Sequence of chain 1.D:
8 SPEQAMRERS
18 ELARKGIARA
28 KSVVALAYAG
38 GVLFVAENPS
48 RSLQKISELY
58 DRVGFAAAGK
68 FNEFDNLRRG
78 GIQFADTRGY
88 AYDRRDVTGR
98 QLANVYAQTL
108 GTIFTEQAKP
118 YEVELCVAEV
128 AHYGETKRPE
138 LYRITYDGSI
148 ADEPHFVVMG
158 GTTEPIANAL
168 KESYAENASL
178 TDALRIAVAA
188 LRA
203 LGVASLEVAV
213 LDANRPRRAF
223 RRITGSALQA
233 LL

A protein and the small-molecule ligand that binds it are described below.
Small molecule (SMILES): CC(C)C[C@H](NC(=O)[C@H](Cc1ccc(O)cc1)NC(=O)[C@H](CCC(N)=O)NC(=O)CNC(=O)[C@@H](N)CC(C)C)C(=O)O

Sequence of chain 1.C:
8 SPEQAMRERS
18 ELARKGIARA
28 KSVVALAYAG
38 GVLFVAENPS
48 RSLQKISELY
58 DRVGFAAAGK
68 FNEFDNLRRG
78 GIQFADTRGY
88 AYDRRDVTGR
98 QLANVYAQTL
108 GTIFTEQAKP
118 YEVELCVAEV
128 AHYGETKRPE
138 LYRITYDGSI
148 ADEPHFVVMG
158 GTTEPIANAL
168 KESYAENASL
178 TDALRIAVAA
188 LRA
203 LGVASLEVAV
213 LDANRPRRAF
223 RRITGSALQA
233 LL

Binding-site contacts:
Ligand atom N contacts residue GLY66 of chain 1.C at 2.8 Å (h-bond).
Ligand atom CB contacts residue SER146 of chain 1.D at 3.7 Å.
Ligand atom CD2 contacts residue LYS67 of chain 1.C at 3.5 Å.
Ligand atom CD1 contacts residue ASP144 of chain 1.D at 3.5 Å.
Ligand atom C contacts residue LYS52 of chain 1.C at 3.5 Å.
Ligand atom C contacts residue GLY66 of chain 1.C at 3.5 Å.
Ligand atom CD2 contacts residue ASP144 of chain 1.D at 2.2 Å.
Ligand atom CD1 contacts residue LEU50 of chain 1.C at 3.5 Å (hydrophobic).
Ligand atom O contacts residue PHE68 of chain 1.C at 3.1 Å (h-bond).
Ligand atom OH contacts residue GLU119 of chain 1.C at 3.1 Å (salt-bridge).
Ligand atom OXT contacts residue LYS52 of chain 1.C at 3.4 Å.
Ligand atom CD1 contacts residue THR112 of chain 1.D at 3.2 Å.
Ligand atom CB contacts residue PHE71 of chain 1.C at 3.7 Å (hydrophobic).
Ligand atom CD1 contacts residue PHE111 of chain 1.D at 3.2 Å (hydrophobic).
Ligand atom CD2 contacts residue ASN45 of chain 1.C at 3.4 Å.
Ligand atom OE1 contacts residue SER146 of chain 1.D at 3.4 Å.
Ligand atom CZ contacts residue ARG26 of chain 1.C at 3.7 Å.
Ligand atom CD2 contacts residue PHE111 of chain 1.D at 2.6 Å (hydrophobic).
Ligand atom CD1 contacts residue PHE68 of chain 1.C at 3.7 Å (hydrophobic).
Ligand atom O contacts residue LYS67 of chain 1.C at 3.5 Å.
Ligand atom CD2 contacts residue GLY23 of chain 1.C at 3.4 Å.
Ligand atom O contacts residue SER146 of chain 1.D at 2.6 Å (h-bond).
Ligand atom CD1 contacts residue LYS67 of chain 1.C at 3.5 Å.
Ligand atom O contacts residue LYS52 of chain 1.C at 3.0 Å (salt-bridge).
Ligand atom CB contacts residue ASP144 of chain 1.D at 3.7 Å.
Ligand atom OXT contacts residue ALA27 of chain 1.C at 3.4 Å.
Ligand atom CA contacts residue GLY66 of chain 1.C at 3.7 Å.
Ligand atom N contacts residue SER146 of chain 1.D at 3.6 Å (h-bond).
Ligand atom O contacts residue LYS28 of chain 1.C at 3.0 Å (salt-bridge).
Ligand atom OXT contacts residue GLY66 of chain 1.C at 3.0 Å (h-bond).
Ligand atom OE1 contacts residue ILE147 of chain 1.D at 3.2 Å (h-bond).
Ligand atom N contacts residue ASP144 of chain 1.D at 3.3 Å (salt-bridge).
Ligand atom CG contacts residue PHE111 of chain 1.D at 2.9 Å (hydrophobic).
Ligand atom CA contacts residue GLY66 of chain 1.C at 3.5 Å.
Ligand atom CG contacts residue ASP144 of chain 1.D at 3.5 Å.
Ligand atom OH contacts residue ARG26 of chain 1.C at 3.3 Å (salt-bridge).
Ligand atom C contacts residue SER146 of chain 1.D at 3.1 Å.
Ligand atom C contacts residue ASP144 of chain 1.D at 3.7 Å.
Ligand atom C contacts residue ALA27 of chain 1.C at 3.7 Å (hydrophobic).
Ligand atom CA contacts residue ASP144 of chain 1.D at 3.6 Å.